This small molecule binds to this protein.
Small molecule (SMILES): CC(=O)N[C@H]1[C@H](O[C@H]2[C@H](O)[C@@H](NC(C)=O)CO[C@@H]2CO)O[C@H](CO)[C@@H](O[C@@H]2O[C@H](CO)[C@@H](O)[C@H](O)[C@@H]2O)[C@@H]1O

Binding-site contacts:
Ligand atom O5 contacts residue ASN950 of chain 1.A at 2.4 Å (h-bond).
Ligand atom N2 contacts residue ASN950 of chain 1.A at 2.8 Å (h-bond).
Ligand atom O5 contacts residue SER919 of chain 1.A at 3.6 Å.
Ligand atom C3 contacts residue THR948 of chain 1.A at 4.4 Å.
Ligand atom C1 contacts residue ASN950 of chain 1.A at 1.4 Å.
Ligand atom C2 contacts residue ASN950 of chain 1.A at 2.5 Å.
Ligand atom C1 contacts residue SER919 of chain 1.A at 3.7 Å.
Ligand atom C1 contacts residue THR948 of chain 1.A at 4.5 Å.
Ligand atom C6 contacts residue ILE869 of chain 1.A at 3.8 Å (hydrophobic).
Ligand atom C5 contacts residue SER919 of chain 1.A at 3.7 Å.
Ligand atom O6 contacts residue ILE869 of chain 1.A at 4.2 Å.
Ligand atom C6 contacts residue SER919 of chain 1.A at 4.3 Å.
Ligand atom O7 contacts residue ASN950 of chain 1.A at 3.8 Å.
Ligand atom O5 contacts residue ILE869 of chain 1.A at 4.1 Å.
Ligand atom C4 contacts residue ASN950 of chain 1.A at 4.3 Å.
Ligand atom C3 contacts residue ASN950 of chain 1.A at 3.8 Å.
Ligand atom C7 contacts residue ASN950 of chain 1.A at 3.5 Å.
Ligand atom C5 contacts residue ASN950 of chain 1.A at 3.7 Å.
Ligand atom C8 contacts residue ASN950 of chain 1.A at 4.5 Å.
Ligand atom C8 contacts residue ASP751 of chain 1.A at 3.2 Å.
Ligand atom N2 contacts residue THR948 of chain 1.A at 4.1 Å.

Sequence of chain 1.A:
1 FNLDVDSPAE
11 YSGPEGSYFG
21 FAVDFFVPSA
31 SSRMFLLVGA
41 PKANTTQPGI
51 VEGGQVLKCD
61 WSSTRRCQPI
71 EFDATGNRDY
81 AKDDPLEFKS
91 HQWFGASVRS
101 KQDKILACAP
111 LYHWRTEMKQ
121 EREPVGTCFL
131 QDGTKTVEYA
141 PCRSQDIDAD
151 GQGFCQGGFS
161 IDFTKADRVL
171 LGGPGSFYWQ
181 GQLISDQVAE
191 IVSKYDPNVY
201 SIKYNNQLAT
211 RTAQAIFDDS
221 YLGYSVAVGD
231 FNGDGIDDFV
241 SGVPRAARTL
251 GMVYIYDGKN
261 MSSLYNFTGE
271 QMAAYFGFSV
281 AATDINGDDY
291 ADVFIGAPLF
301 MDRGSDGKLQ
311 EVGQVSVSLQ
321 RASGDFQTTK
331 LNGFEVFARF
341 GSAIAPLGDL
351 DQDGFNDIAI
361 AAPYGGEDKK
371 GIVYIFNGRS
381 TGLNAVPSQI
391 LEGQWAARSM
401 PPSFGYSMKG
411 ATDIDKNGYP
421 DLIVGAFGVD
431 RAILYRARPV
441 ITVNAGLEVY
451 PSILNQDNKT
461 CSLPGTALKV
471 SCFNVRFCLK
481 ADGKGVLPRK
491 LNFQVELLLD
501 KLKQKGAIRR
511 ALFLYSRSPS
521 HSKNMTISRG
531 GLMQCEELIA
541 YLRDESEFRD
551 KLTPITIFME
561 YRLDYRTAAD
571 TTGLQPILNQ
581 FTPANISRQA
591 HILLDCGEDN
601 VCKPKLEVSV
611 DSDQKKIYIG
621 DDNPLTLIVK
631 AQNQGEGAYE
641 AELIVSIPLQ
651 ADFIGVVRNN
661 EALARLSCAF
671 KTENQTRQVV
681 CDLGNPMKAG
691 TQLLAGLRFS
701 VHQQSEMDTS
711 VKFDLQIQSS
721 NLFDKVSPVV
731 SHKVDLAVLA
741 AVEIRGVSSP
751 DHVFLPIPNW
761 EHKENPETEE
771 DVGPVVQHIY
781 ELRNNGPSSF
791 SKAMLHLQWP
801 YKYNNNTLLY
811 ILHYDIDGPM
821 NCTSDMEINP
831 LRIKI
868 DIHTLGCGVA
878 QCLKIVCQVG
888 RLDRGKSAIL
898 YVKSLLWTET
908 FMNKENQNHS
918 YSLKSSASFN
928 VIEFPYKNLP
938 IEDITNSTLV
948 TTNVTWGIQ